A protein and the small-molecule ligand that binds it are described below.
Small molecule (SMILES): Cc1cn([C@H]2C[C@H](O)[C@@H](CO)O2)c(=O)nc1N

Sequence of chain 2.B:
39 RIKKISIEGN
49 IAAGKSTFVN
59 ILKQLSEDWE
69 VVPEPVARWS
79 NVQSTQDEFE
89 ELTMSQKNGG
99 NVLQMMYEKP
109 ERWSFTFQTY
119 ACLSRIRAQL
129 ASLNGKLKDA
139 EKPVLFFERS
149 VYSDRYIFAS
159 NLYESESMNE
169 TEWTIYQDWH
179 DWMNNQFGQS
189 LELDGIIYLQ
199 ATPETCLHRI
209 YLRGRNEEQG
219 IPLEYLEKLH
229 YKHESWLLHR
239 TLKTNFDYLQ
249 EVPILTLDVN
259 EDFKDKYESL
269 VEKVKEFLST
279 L

Binding-site contacts:
Ligand atom O3' contacts residue GLU216 of chain 2.B at 2.6 Å (salt-bridge).
Ligand atom O2 contacts residue GLN116 of chain 2.B at 3.6 Å.
Ligand atom C5' contacts residue GLU72 of chain 2.B at 3.6 Å.
Ligand atom O5' contacts residue GLU72 of chain 2.B at 2.6 Å (salt-bridge).
Ligand atom C6 contacts residue TRP77 of chain 2.B at 3.7 Å (hydrophobic).
Ligand atom N4 contacts residue ASP152 of chain 2.B at 3.1 Å (salt-bridge).
Ligand atom C1' contacts residue TYR105 of chain 2.B at 3.7 Å (hydrophobic).
Ligand atom N1 contacts residue PHE115 of chain 2.B at 4.0 Å.
Ligand atom N1 contacts residue PHE156 of chain 2.B at 3.9 Å.
Ligand atom O5' contacts residue ARG147 of chain 2.B at 3.2 Å (salt-bridge).
Ligand atom C4 contacts residue GLN116 of chain 2.B at 3.8 Å.
Ligand atom N4 contacts residue PHE156 of chain 2.B at 3.4 Å.
Ligand atom C4' contacts residue LEU101 of chain 2.B at 3.9 Å (hydrophobic).
Ligand atom N4 contacts residue GLN116 of chain 2.B at 2.9 Å (h-bond).
Ligand atom N3 contacts residue PHE156 of chain 2.B at 3.3 Å.
Ligand atom C5A contacts residue GLU72 of chain 2.B at 3.2 Å.
Ligand atom C2 contacts residue GLN116 of chain 2.B at 3.8 Å.
Ligand atom O4' contacts residue TRP77 of chain 2.B at 3.6 Å.
Ligand atom O4' contacts residue LEU101 of chain 2.B at 3.6 Å.
Ligand atom O2 contacts residue PHE156 of chain 2.B at 3.7 Å.
Ligand atom C2' contacts residue PHE156 of chain 2.B at 3.9 Å (hydrophobic).
Ligand atom C5' contacts residue VAL74 of chain 2.B at 3.7 Å (hydrophobic).
Ligand atom C5A contacts residue ARG123 of chain 2.B at 3.2 Å.
Ligand atom C2' contacts residue TYR105 of chain 2.B at 3.4 Å (hydrophobic).
Ligand atom C4 contacts residue PHE156 of chain 2.B at 3.4 Å (hydrophobic).
Ligand atom C2' contacts residue ILE49 of chain 2.B at 3.6 Å (hydrophobic).
Ligand atom C5' contacts residue ARG213 of chain 2.B at 3.8 Å.
Ligand atom C2 contacts residue PHE115 of chain 2.B at 3.4 Å (hydrophobic).
Ligand atom N3 contacts residue GLN116 of chain 2.B at 3.0 Å (h-bond).
Ligand atom O2 contacts residue PHE115 of chain 2.B at 3.5 Å.
Ligand atom C5A contacts residue ASP152 of chain 2.B at 3.2 Å.
Ligand atom O4' contacts residue PHE115 of chain 2.B at 3.9 Å.
Ligand atom O3' contacts residue TYR105 of chain 2.B at 2.6 Å (h-bond).
Ligand atom C5A contacts residue TRP77 of chain 2.B at 3.7 Å (hydrophobic).
Ligand atom N3 contacts residue PHE115 of chain 2.B at 3.5 Å.
Ligand atom C2 contacts residue PHE156 of chain 2.B at 3.4 Å (hydrophobic).
Ligand atom C3' contacts residue TYR105 of chain 2.B at 3.6 Å (hydrophobic).
Ligand atom O2 contacts residue MET104 of chain 2.B at 3.6 Å.
Ligand atom C3' contacts residue GLU216 of chain 2.B at 3.2 Å.
Ligand atom C4' contacts residue GLU216 of chain 2.B at 3.7 Å.